Sequence of chain 1.A:
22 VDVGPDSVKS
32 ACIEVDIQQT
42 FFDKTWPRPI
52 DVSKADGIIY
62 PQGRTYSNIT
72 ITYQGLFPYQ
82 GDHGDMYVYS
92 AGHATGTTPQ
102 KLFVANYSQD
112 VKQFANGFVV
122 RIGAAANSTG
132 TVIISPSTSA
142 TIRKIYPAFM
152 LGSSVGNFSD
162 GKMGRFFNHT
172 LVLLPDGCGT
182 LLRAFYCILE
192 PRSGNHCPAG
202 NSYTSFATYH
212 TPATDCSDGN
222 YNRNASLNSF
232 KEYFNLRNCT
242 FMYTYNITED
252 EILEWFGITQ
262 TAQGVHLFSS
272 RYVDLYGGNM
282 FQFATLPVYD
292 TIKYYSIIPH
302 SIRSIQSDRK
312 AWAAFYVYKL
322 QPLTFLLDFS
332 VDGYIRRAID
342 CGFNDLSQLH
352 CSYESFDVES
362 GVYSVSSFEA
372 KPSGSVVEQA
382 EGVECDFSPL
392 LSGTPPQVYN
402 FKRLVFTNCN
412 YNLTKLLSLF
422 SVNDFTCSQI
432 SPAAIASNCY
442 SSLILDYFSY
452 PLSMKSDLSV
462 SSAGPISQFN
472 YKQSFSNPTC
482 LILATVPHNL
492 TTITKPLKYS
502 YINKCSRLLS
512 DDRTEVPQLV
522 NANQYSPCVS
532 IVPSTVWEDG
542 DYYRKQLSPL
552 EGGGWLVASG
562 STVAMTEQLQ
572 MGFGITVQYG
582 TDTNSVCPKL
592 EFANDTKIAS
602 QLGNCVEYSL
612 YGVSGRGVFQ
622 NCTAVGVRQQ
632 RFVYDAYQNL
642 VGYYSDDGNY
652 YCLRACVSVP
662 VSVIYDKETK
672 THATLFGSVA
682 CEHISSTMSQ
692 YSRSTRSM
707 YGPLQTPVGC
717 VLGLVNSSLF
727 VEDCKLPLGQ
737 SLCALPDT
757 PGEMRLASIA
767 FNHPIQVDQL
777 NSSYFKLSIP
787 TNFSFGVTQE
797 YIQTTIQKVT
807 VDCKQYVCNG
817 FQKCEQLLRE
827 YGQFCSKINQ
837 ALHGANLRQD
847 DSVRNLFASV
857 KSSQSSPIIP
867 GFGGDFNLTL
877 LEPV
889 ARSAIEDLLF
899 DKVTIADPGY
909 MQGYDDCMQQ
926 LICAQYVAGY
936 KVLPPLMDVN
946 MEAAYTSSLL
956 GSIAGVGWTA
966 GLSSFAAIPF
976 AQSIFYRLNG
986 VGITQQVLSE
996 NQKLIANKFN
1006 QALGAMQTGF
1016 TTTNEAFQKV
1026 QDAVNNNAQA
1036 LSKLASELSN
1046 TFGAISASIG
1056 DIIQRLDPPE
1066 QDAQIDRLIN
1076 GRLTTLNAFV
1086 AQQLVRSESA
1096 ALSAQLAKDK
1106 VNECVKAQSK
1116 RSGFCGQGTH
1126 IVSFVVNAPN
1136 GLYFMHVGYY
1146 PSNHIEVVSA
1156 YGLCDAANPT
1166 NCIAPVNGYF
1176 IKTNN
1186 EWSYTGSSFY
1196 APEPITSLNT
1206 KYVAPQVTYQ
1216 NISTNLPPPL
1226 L

This small molecule binds to this protein.
Small molecule (SMILES): CC(=O)N[C@@H]1[C@@H](O)[C@H](O)[C@@H](CO)O[C@H]1O

Binding-site contacts:
Ligand atom N2 contacts residue ASN722 of chain 1.A at 2.9 Å (h-bond).
Ligand atom C8 contacts residue PRO709 of chain 1.A at 3.5 Å (hydrophobic).
Ligand atom C8 contacts residue THR712 of chain 1.A at 4.2 Å.
Ligand atom C5 contacts residue ASN722 of chain 1.A at 3.7 Å.
Ligand atom C7 contacts residue GLN711 of chain 1.A at 3.9 Å.
Ligand atom C1 contacts residue ASN722 of chain 1.A at 1.4 Å.
Ligand atom O7 contacts residue ASN722 of chain 1.A at 3.7 Å.
Ligand atom C8 contacts residue LEU710 of chain 1.A at 3.8 Å (hydrophobic).
Ligand atom O7 contacts residue PRO709 of chain 1.A at 2.9 Å (h-bond).
Ligand atom C7 contacts residue PRO709 of chain 1.A at 3.4 Å (hydrophobic).
Ligand atom C7 contacts residue ASN722 of chain 1.A at 3.5 Å.
Ligand atom C3 contacts residue ASN722 of chain 1.A at 3.8 Å.
Ligand atom C4 contacts residue ASN722 of chain 1.A at 4.2 Å.
Ligand atom N2 contacts residue PRO709 of chain 1.A at 4.4 Å.
Ligand atom C8 contacts residue ASN722 of chain 1.A at 4.1 Å.
Ligand atom C2 contacts residue ASN722 of chain 1.A at 2.5 Å.
Ligand atom C8 contacts residue GLN711 of chain 1.A at 3.3 Å.
Ligand atom O7 contacts residue LEU710 of chain 1.A at 4.3 Å.
Ligand atom O7 contacts residue GLN711 of chain 1.A at 4.0 Å.
Ligand atom O5 contacts residue ASN722 of chain 1.A at 2.4 Å (h-bond).